Binding-site contacts:
Ligand atom C07 contacts residue ARG244 of chain 1.B at 3.4 Å.
Ligand atom O08 contacts residue PRO257 of chain 1.B at 4.1 Å.
Ligand atom C07 contacts residue ILE256 of chain 1.B at 3.8 Å (hydrophobic).
Ligand atom C04 contacts residue ILE256 of chain 1.B at 4.2 Å (hydrophobic).
Ligand atom C05 contacts residue SER182 of chain 1.B at 4.2 Å.
Ligand atom O11 contacts residue ASP343 of chain 1.B at 3.1 Å (salt-bridge).
Ligand atom C04 contacts residue PHE339 of chain 1.B at 3.7 Å (hydrophobic).
Ligand atom O11 contacts residue PHE280 of chain 1.B at 3.9 Å.
Ligand atom O08 contacts residue SER182 of chain 1.B at 4.1 Å.
Ligand atom O12 contacts residue ASP343 of chain 1.B at 4.2 Å.
Ligand atom C07 contacts residue SER182 of chain 1.B at 3.5 Å.
Ligand atom O11 contacts residue FE21 of chain 1.I at 3.7 Å.
Ligand atom C03 contacts residue ILE256 of chain 1.B at 3.8 Å (hydrophobic).
Ligand atom C01 contacts residue HIS181 of chain 1.B at 3.9 Å.
Ligand atom O09 contacts residue ARG244 of chain 1.B at 2.8 Å (salt-bridge).
Ligand atom C04 contacts residue PHE280 of chain 1.B at 4.2 Å (hydrophobic).
Ligand atom C03 contacts residue FE21 of chain 1.I at 3.4 Å.
Ligand atom O11 contacts residue PHE339 of chain 1.B at 4.2 Å.
Ligand atom C10 contacts residue PHE280 of chain 1.B at 4.2 Å (hydrophobic).
Ligand atom C01 contacts residue ALA176 of chain 1.B at 3.9 Å (hydrophobic).
Ligand atom O12 contacts residue ASN266 of chain 1.B at 4.0 Å.
Ligand atom O09 contacts residue SER182 of chain 1.B at 3.4 Å (h-bond).
Ligand atom C02 contacts residue HIS181 of chain 1.B at 4.0 Å.
Ligand atom C10 contacts residue FE21 of chain 1.I at 3.5 Å.
Ligand atom C02 contacts residue ILE256 of chain 1.B at 3.5 Å (hydrophobic).
Ligand atom C02 contacts residue ALA176 of chain 1.B at 3.6 Å (hydrophobic).
Ligand atom O08 contacts residue ARG244 of chain 1.B at 3.1 Å (salt-bridge).
Ligand atom O12 contacts residue TRP347 of chain 1.B at 3.7 Å.
Ligand atom O09 contacts residue ARG207 of chain 1.B at 3.0 Å (salt-bridge).
Ligand atom C06 contacts residue ILE256 of chain 1.B at 3.9 Å (hydrophobic).
Ligand atom O12 contacts residue ALA176 of chain 1.B at 4.0 Å.
Ligand atom C03 contacts residue ASP343 of chain 1.B at 4.1 Å.
Ligand atom C06 contacts residue SER182 of chain 1.B at 3.8 Å.
Ligand atom O08 contacts residue ILE256 of chain 1.B at 4.0 Å.
Ligand atom C01 contacts residue ILE256 of chain 1.B at 3.7 Å (hydrophobic).
Ligand atom C04 contacts residue FE21 of chain 1.I at 3.6 Å.
Ligand atom C10 contacts residue ASP343 of chain 1.B at 3.6 Å.
Ligand atom C02 contacts residue GLY175 of chain 1.B at 3.8 Å.
Ligand atom C02 contacts residue FE21 of chain 1.I at 3.8 Å.
Ligand atom O12 contacts residue FE21 of chain 1.I at 4.1 Å.

Sequence of chain 1.B:
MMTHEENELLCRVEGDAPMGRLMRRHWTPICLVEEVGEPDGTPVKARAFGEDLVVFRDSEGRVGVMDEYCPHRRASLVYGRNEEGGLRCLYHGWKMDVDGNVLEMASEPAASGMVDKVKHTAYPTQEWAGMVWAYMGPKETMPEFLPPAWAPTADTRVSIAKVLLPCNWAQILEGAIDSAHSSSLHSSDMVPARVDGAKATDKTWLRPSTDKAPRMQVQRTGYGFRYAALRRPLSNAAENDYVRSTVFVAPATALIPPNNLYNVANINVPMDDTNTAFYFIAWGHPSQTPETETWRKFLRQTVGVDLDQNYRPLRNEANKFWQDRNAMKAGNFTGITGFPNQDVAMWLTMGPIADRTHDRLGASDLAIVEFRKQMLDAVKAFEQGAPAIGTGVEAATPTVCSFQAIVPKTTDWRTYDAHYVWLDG

This small molecule binds to this protein.
Small molecule (SMILES): O=C(O)c1ccc(C(=O)O)cc1